Sequence of chain 1.D:
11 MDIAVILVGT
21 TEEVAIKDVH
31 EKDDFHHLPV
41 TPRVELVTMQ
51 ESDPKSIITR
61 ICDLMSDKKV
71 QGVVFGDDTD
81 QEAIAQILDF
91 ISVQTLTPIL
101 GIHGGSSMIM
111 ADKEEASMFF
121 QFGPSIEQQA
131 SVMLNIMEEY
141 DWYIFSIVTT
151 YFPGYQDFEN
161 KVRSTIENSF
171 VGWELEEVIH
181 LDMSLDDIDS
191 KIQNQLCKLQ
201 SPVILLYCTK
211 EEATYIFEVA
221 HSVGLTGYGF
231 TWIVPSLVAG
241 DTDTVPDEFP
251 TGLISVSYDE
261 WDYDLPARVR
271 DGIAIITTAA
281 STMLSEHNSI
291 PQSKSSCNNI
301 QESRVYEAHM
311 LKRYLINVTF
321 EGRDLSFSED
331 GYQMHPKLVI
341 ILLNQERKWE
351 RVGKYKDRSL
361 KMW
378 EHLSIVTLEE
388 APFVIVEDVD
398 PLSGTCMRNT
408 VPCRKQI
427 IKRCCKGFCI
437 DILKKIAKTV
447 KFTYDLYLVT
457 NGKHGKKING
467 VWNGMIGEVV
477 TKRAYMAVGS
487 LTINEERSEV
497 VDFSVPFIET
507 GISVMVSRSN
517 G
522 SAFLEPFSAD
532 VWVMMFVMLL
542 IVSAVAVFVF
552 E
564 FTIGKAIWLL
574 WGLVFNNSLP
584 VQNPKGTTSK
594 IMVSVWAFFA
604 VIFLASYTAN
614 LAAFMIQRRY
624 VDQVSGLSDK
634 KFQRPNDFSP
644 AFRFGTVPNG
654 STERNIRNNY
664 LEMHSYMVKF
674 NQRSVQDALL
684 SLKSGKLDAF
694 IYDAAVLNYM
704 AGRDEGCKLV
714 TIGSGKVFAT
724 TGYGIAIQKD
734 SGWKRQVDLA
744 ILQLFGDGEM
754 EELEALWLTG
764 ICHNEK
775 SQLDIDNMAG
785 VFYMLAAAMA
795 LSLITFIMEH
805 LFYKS

Sequence of chain 1.C:
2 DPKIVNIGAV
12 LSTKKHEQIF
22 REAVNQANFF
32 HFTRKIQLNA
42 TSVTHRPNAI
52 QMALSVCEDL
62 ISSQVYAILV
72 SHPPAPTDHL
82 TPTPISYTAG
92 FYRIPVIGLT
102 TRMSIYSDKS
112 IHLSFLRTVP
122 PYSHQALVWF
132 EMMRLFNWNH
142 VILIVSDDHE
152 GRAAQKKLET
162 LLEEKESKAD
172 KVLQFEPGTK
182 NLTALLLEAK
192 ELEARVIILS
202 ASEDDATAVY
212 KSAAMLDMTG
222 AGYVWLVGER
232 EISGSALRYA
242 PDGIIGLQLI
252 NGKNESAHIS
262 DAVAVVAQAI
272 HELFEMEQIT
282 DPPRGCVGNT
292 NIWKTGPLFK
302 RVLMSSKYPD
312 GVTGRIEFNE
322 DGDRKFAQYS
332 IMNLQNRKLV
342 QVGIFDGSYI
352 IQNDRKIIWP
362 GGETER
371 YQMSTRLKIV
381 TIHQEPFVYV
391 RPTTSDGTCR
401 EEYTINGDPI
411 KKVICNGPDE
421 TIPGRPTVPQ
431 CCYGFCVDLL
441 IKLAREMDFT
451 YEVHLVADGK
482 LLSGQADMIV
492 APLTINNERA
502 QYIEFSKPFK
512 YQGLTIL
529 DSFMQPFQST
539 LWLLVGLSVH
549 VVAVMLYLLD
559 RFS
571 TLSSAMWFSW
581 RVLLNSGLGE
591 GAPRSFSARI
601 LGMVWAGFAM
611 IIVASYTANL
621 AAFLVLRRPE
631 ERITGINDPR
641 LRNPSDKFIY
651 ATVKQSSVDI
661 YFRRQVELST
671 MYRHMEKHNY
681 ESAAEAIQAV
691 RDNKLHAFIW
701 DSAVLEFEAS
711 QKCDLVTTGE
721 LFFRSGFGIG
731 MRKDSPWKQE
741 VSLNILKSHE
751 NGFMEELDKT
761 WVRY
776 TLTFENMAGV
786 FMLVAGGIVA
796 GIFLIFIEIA

A protein and the small-molecule ligand that binds it are described below.
Small molecule (SMILES): C[C@@H](CN1CCC(Cc2ccccc2)CC1)[C@@H](O)c1ccc(O)cc1

Binding-site contacts:
Ligand atom O01 contacts residue HIS113 of chain 1.C at 3.6 Å.
Ligand atom C11 contacts residue GLN86 of chain 1.D at 3.7 Å.
Ligand atom C20 contacts residue PHE152 of chain 1.D at 3.4 Å (hydrophobic).
Ligand atom C04 contacts residue THR89 of chain 1.C at 2.8 Å.
Ligand atom C18 contacts residue LEU114 of chain 1.C at 3.4 Å (hydrophobic).
Ligand atom C10 contacts residue GLN86 of chain 1.D at 2.6 Å.
Ligand atom O01 contacts residue SER111 of chain 1.C at 2.7 Å (h-bond).
Ligand atom C17 contacts residue SER111 of chain 1.C at 2.8 Å.
Ligand atom C14 contacts residue SER111 of chain 1.C at 3.8 Å.
Ligand atom O01 contacts residue LYS110 of chain 1.C at 3.6 Å.
Ligand atom C01 contacts residue TYR88 of chain 1.C at 3.8 Å (hydrophobic).
Ligand atom C09 contacts residue GLN86 of chain 1.D at 3.6 Å.
Ligand atom O01 contacts residue ILE112 of chain 1.C at 3.2 Å (h-bond).
Ligand atom C02 contacts residue TYR88 of chain 1.C at 3.2 Å (hydrophobic).
Ligand atom C18 contacts residue SER111 of chain 1.C at 2.8 Å.
Ligand atom O01 contacts residue LEU114 of chain 1.C at 2.8 Å (h-bond).
Ligand atom C16 contacts residue SER111 of chain 1.C at 3.4 Å.
Ligand atom C12 contacts residue TYR88 of chain 1.C at 2.8 Å (hydrophobic).
Ligand atom C04 contacts residue TYR88 of chain 1.C at 3.6 Å (hydrophobic).
Ligand atom C05 contacts residue TYR88 of chain 1.C at 3.8 Å (hydrophobic).
Ligand atom C17 contacts residue ILE112 of chain 1.C at 3.4 Å (hydrophobic).
Ligand atom C06 contacts residue PHE90 of chain 1.D at 3.7 Å (hydrophobic).
Ligand atom C07 contacts residue TYR88 of chain 1.C at 3.0 Å (hydrophobic).
Ligand atom C03 contacts residue TYR88 of chain 1.C at 2.9 Å (hydrophobic).
Ligand atom C contacts residue LEU114 of chain 1.C at 3.5 Å (hydrophobic).
Ligand atom C05 contacts residue PHE90 of chain 1.D at 3.8 Å (hydrophobic).
Ligand atom C19 contacts residue PHE152 of chain 1.D at 3.6 Å (hydrophobic).
Ligand atom N contacts residue GLN86 of chain 1.D at 3.0 Å (h-bond).
Ligand atom C06 contacts residue ILE87 of chain 1.D at 3.8 Å (hydrophobic).
Ligand atom C16 contacts residue LEU114 of chain 1.C at 3.4 Å (hydrophobic).
Ligand atom C21 contacts residue LEU114 of chain 1.C at 3.8 Å (hydrophobic).
Ligand atom O contacts residue PHE152 of chain 1.D at 2.7 Å (h-bond).
Ligand atom C15 contacts residue LEU114 of chain 1.C at 3.2 Å (hydrophobic).
Ligand atom C18 contacts residue LYS110 of chain 1.C at 3.7 Å.
Ligand atom C19 contacts residue SER111 of chain 1.C at 3.6 Å.
Ligand atom O contacts residue TYR151 of chain 1.D at 3.4 Å.
Ligand atom C03 contacts residue THR89 of chain 1.C at 2.9 Å.
Ligand atom C08 contacts residue TYR88 of chain 1.C at 3.4 Å (hydrophobic).
Ligand atom C15 contacts residue SER111 of chain 1.C at 3.5 Å.
Ligand atom C19 contacts residue TYR151 of chain 1.D at 3.5 Å (hydrophobic).